Binding-site contacts:
Ligand atom C8 contacts residue SER404 of chain 1.A at 3.2 Å.
Ligand atom N2 contacts residue ASN530 of chain 1.A at 2.8 Å (h-bond).
Ligand atom N2 contacts residue SER404 of chain 1.A at 2.9 Å (h-bond).
Ligand atom C1 contacts residue ASN530 of chain 1.A at 3.3 Å.
Ligand atom C7 contacts residue SER404 of chain 1.A at 3.3 Å.
Ligand atom C3 contacts residue SER404 of chain 1.A at 3.5 Å.
Ligand atom C8 contacts residue ASN530 of chain 1.A at 3.3 Å.
Ligand atom O3 contacts residue SER404 of chain 1.A at 3.5 Å (h-bond).
Ligand atom O7 contacts residue SER404 of chain 1.A at 4.2 Å.
Ligand atom O7 contacts residue ASN530 of chain 1.A at 3.8 Å.
Ligand atom C2 contacts residue ASN530 of chain 1.A at 3.5 Å.
Ligand atom C7 contacts residue ASN530 of chain 1.A at 3.1 Å.
Ligand atom C2 contacts residue SER404 of chain 1.A at 3.8 Å.

The small molecule below binds the protein below.
Small molecule (SMILES): CC(=O)N[C@@H]1[C@@H](O)[C@H](O)[C@@H](CO)O[C@H]1O

Sequence of chain 1.A:
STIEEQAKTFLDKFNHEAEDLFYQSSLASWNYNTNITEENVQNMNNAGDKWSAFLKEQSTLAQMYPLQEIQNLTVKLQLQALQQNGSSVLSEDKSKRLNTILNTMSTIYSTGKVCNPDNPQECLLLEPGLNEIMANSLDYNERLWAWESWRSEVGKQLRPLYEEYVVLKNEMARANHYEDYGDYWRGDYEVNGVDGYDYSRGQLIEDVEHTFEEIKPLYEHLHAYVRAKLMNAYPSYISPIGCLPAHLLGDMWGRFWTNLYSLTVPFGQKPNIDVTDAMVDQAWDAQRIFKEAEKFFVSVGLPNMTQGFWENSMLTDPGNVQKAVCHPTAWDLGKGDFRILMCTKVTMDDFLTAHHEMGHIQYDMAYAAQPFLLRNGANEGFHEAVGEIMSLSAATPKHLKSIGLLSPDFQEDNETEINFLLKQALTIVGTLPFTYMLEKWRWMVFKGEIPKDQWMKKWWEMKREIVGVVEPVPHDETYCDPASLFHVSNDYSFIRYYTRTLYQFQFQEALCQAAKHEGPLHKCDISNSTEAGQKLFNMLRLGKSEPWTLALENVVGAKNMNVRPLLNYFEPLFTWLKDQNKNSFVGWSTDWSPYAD